Sequence of chain 1.A:
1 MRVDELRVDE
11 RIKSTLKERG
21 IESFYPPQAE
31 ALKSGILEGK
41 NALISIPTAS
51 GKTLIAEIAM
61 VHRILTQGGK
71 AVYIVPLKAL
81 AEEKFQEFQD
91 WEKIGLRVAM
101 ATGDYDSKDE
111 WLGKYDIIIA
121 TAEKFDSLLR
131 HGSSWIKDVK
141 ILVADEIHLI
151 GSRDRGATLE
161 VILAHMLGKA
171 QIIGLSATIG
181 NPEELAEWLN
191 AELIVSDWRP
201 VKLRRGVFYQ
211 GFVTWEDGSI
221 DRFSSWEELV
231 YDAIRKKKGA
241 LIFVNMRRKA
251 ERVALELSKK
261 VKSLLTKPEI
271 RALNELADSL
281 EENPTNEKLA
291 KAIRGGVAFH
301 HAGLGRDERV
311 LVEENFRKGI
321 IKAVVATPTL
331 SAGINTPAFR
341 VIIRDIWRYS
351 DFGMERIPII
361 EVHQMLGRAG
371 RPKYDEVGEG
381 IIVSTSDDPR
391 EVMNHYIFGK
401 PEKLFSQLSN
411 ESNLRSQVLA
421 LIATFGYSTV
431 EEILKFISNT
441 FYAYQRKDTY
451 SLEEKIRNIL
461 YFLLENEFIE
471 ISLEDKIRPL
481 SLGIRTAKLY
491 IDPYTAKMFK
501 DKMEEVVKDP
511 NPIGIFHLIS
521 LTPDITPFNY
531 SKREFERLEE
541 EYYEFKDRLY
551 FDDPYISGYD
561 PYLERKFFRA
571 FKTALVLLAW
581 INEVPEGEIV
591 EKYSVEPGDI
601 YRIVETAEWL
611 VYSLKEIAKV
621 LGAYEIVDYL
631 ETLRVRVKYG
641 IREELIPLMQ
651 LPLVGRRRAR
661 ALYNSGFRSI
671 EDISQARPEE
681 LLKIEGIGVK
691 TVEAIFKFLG

Binding-site contacts:
Ligand atom O3G contacts residue THR48 of chain 1.A at 3.6 Å.
Ligand atom C8 contacts residue GLN28 of chain 1.A at 3.8 Å.
Ligand atom C6 contacts residue ILE21 of chain 1.A at 3.6 Å (hydrophobic).
Ligand atom PG contacts residue THR53 of chain 1.A at 3.4 Å.
Ligand atom C8 contacts residue GLY51 of chain 1.A at 3.7 Å.
Ligand atom N6 contacts residue LEU54 of chain 1.A at 3.6 Å.
Ligand atom O2A contacts residue THR53 of chain 1.A at 3.5 Å (h-bond).
Ligand atom N1 contacts residue ILE21 of chain 1.A at 3.5 Å.
Ligand atom N6 contacts residue ILE21 of chain 1.A at 3.3 Å.
Ligand atom C6 contacts residue GLN28 of chain 1.A at 3.9 Å.
Ligand atom O1B contacts residue GLY51 of chain 1.A at 3.0 Å.
Ligand atom C5 contacts residue GLN28 of chain 1.A at 3.8 Å.
Ligand atom N6 contacts residue GLN28 of chain 1.A at 3.0 Å (h-bond).
Ligand atom C5 contacts residue TYR25 of chain 1.A at 3.9 Å (hydrophobic).
Ligand atom N6 contacts residue PHE24 of chain 1.A at 3.9 Å.
Ligand atom N7 contacts residue LEU54 of chain 1.A at 3.3 Å.
Ligand atom C5 contacts residue LEU54 of chain 1.A at 3.8 Å (hydrophobic).
Ligand atom O3G contacts residue GLU146 of chain 1.A at 3.9 Å.
Ligand atom O1B contacts residue LYS52 of chain 1.A at 2.7 Å (salt-bridge).
Ligand atom O1G contacts residue TYR73 of chain 1.A at 3.8 Å.
Ligand atom O3A contacts residue THR53 of chain 1.A at 3.3 Å (h-bond).
Ligand atom N1 contacts residue SER23 of chain 1.A at 3.8 Å.
Ligand atom O1G contacts residue ASP145 of chain 1.A at 2.7 Å (salt-bridge).
Ligand atom O2A contacts residue GLU87 of chain 1.A at 3.6 Å (salt-bridge).
Ligand atom C6 contacts residue LEU54 of chain 1.A at 4.0 Å (hydrophobic).
Ligand atom PB contacts residue LYS52 of chain 1.A at 3.7 Å.
Ligand atom O1B contacts residue THR48 of chain 1.A at 2.8 Å (h-bond).
Ligand atom PB contacts residue THR48 of chain 1.A at 3.2 Å.
Ligand atom C2 contacts residue ILE21 of chain 1.A at 3.8 Å (hydrophobic).
Ligand atom O2B contacts residue THR48 of chain 1.A at 2.6 Å (h-bond).
Ligand atom PA contacts residue THR53 of chain 1.A at 4.0 Å.
Ligand atom N7 contacts residue GLN28 of chain 1.A at 2.8 Å (h-bond).
Ligand atom O2G contacts residue LYS84 of chain 1.A at 3.9 Å.
Ligand atom PB contacts residue THR53 of chain 1.A at 3.9 Å.
Ligand atom C3B contacts residue THR53 of chain 1.A at 3.5 Å.
Ligand atom N6 contacts residue SER23 of chain 1.A at 3.2 Å (h-bond).
Ligand atom O1G contacts residue THR53 of chain 1.A at 3.4 Å (h-bond).
Ligand atom N3 contacts residue TYR25 of chain 1.A at 3.9 Å.
Ligand atom O2G contacts residue THR53 of chain 1.A at 3.1 Å (h-bond).
Ligand atom C3B contacts residue LYS52 of chain 1.A at 3.4 Å.

This small molecule binds to this protein.
Small molecule (SMILES): Nc1ncnc2c1ncn2[C@@H]1O[C@H](CO[P](=O)(O)O[P](=O)(O)CP(=O)(O)O)[C@@H](O)[C@H]1O